Binding-site contacts:
Ligand atom N2 contacts residue LEU327 of chain 1.B at 2.6 Å (h-bond).
Ligand atom C8 contacts residue TRP89 of chain 1.B at 3.7 Å (hydrophobic).
Ligand atom N7 contacts residue TRP328 of chain 1.B at 3.0 Å.
Ligand atom N9 contacts residue TRP89 of chain 1.B at 3.0 Å (h-bond).
Ligand atom N3 contacts residue THR91 of chain 1.B at 2.6 Å (h-bond).
Ligand atom C8 contacts residue VAL45 of chain 1.B at 3.7 Å (hydrophobic).
Ligand atom C6 contacts residue THR388 of chain 1.B at 2.9 Å.
Ligand atom C5 contacts residue THR384 of chain 1.B at 2.8 Å.
Ligand atom N3 contacts residue TRP89 of chain 1.B at 2.6 Å (h-bond).
Ligand atom N1 contacts residue TRP328 of chain 1.B at 3.8 Å.
Ligand atom C5 contacts residue TRP328 of chain 1.B at 3.2 Å (hydrophobic).
Ligand atom N1 contacts residue LEU327 of chain 1.B at 3.6 Å (h-bond).
Ligand atom N3 contacts residue LEU327 of chain 1.B at 3.0 Å (h-bond).
Ligand atom C5 contacts residue THR91 of chain 1.B at 3.0 Å.
Ligand atom N2 contacts residue ASP276 of chain 1.B at 2.8 Å (salt-bridge).
Ligand atom N1 contacts residue THR388 of chain 1.B at 3.1 Å (h-bond).
Ligand atom O6 contacts residue THR384 of chain 1.B at 3.0 Å (h-bond).
Ligand atom N9 contacts residue THR91 of chain 1.B at 3.4 Å (h-bond).
Ligand atom C6 contacts residue THR91 of chain 1.B at 3.3 Å.
Ligand atom O6 contacts residue THR329 of chain 1.B at 3.4 Å (h-bond).
Ligand atom O6 contacts residue THR388 of chain 1.B at 2.2 Å (h-bond).
Ligand atom N2 contacts residue TRP89 of chain 1.B at 2.7 Å (h-bond).
Ligand atom C2 contacts residue TRP89 of chain 1.B at 3.1 Å (hydrophobic).
Ligand atom C4 contacts residue THR91 of chain 1.B at 2.7 Å.
Ligand atom C4 contacts residue TRP328 of chain 1.B at 3.7 Å (hydrophobic).
Ligand atom N2 contacts residue THR91 of chain 1.B at 3.7 Å.
Ligand atom N7 contacts residue THR384 of chain 1.B at 2.3 Å (h-bond).
Ligand atom O6 contacts residue TRP328 of chain 1.B at 3.4 Å.
Ligand atom C6 contacts residue TRP328 of chain 1.B at 3.5 Å (hydrophobic).
Ligand atom C6 contacts residue THR384 of chain 1.B at 3.2 Å.
Ligand atom C4 contacts residue TRP89 of chain 1.B at 3.2 Å (hydrophobic).
Ligand atom C6 contacts residue THR329 of chain 1.B at 3.3 Å.
Ligand atom N7 contacts residue THR91 of chain 1.B at 3.8 Å.
Ligand atom C2 contacts residue THR91 of chain 1.B at 2.9 Å.
Ligand atom N1 contacts residue THR329 of chain 1.B at 3.0 Å (h-bond).
Ligand atom C2 contacts residue LEU327 of chain 1.B at 2.8 Å (hydrophobic).
Ligand atom N9 contacts residue GLY88 of chain 1.B at 3.8 Å.
Ligand atom N1 contacts residue THR91 of chain 1.B at 3.2 Å (h-bond).
Ligand atom N2 contacts residue THR329 of chain 1.B at 3.8 Å.
Ligand atom C8 contacts residue THR384 of chain 1.B at 3.3 Å.

A protein and the small-molecule ligand that binds it are described below.
Small molecule (SMILES): Nc1nc2[nH]cnc2c(=O)[nH]1

Sequence of chain 1.B:
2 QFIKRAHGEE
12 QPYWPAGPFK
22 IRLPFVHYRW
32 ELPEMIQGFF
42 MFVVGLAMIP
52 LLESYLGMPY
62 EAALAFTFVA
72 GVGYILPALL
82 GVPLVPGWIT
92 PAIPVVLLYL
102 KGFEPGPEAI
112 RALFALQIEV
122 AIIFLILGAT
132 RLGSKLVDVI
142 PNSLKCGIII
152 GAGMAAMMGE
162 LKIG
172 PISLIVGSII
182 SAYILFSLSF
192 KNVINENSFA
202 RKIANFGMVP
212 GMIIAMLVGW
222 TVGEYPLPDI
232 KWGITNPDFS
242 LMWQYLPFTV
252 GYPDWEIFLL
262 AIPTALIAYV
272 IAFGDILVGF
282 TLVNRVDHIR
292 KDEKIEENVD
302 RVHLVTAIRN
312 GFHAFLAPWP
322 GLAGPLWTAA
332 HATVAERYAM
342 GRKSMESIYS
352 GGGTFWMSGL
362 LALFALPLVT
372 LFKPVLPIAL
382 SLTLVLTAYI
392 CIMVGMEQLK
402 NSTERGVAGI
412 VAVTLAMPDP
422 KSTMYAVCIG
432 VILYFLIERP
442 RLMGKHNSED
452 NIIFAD